Sequence of chain 1.D:
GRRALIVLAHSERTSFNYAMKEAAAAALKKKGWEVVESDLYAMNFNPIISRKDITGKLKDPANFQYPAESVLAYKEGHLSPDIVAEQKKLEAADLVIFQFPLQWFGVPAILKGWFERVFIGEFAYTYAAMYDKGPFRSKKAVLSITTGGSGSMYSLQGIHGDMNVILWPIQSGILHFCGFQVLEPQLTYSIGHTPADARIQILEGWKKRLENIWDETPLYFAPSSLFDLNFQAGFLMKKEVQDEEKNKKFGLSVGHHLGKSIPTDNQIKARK

Binding-site contacts:
Ligand atom C2 contacts residue ILE160 of chain 1.D at 3.7 Å (hydrophobic).
Ligand atom O contacts residue HIS161 of chain 1.D at 3.1 Å (h-bond).
Ligand atom C7 contacts residue FAD1 of chain 1.T at 3.7 Å.
Ligand atom O1 contacts residue MET131 of chain 1.A at 3.3 Å.
Ligand atom C12 contacts residue PHE178 of chain 1.A at 3.7 Å (hydrophobic).
Ligand atom N3 contacts residue GLY149 of chain 1.D at 3.4 Å.
Ligand atom C4 contacts residue TYR128 of chain 1.A at 3.5 Å (hydrophobic).
Ligand atom O3 contacts residue GLY150 of chain 1.D at 3.5 Å (h-bond).
Ligand atom C5 contacts residue GLY150 of chain 1.D at 3.3 Å.
Ligand atom O2 contacts residue MET131 of chain 1.A at 3.4 Å (h-bond).
Ligand atom O1 contacts residue ILE160 of chain 1.D at 3.3 Å.
Ligand atom C2 contacts residue MET131 of chain 1.A at 3.5 Å (hydrophobic).
Ligand atom N1 contacts residue MET154 of chain 1.D at 3.0 Å (h-bond).
Ligand atom C6 contacts residue GLY149 of chain 1.D at 3.7 Å.
Ligand atom O2 contacts residue PHE236 of chain 1.A at 3.0 Å.
Ligand atom C13 contacts residue FAD1 of chain 1.T at 3.2 Å.
Ligand atom O3 contacts residue GLY149 of chain 1.D at 3.1 Å.
Ligand atom N1 contacts residue HIS161 of chain 1.D at 3.2 Å (h-bond).
Ligand atom C2 contacts residue HIS161 of chain 1.D at 3.7 Å.
Ligand atom O1 contacts residue PHE236 of chain 1.A at 3.0 Å.
Ligand atom C2 contacts residue MET154 of chain 1.D at 3.4 Å (hydrophobic).
Ligand atom C3 contacts residue PHE236 of chain 1.A at 3.0 Å (hydrophobic).
Ligand atom C3 contacts residue MET131 of chain 1.A at 3.0 Å (hydrophobic).
Ligand atom C11 contacts residue PHE178 of chain 1.A at 3.7 Å (hydrophobic).
Ligand atom O1 contacts residue LEU230 of chain 1.A at 3.4 Å.
Ligand atom C11 contacts residue FAD1 of chain 1.T at 3.4 Å.
Ligand atom N3 contacts residue FAD1 of chain 1.T at 3.4 Å (h-bond).
Ligand atom C12 contacts residue FAD1 of chain 1.T at 3.1 Å.
Ligand atom N2 contacts residue PHE236 of chain 1.A at 2.9 Å.
Ligand atom O2 contacts residue TYR128 of chain 1.A at 3.2 Å (h-bond).
Ligand atom C10 contacts residue FAD1 of chain 1.T at 3.7 Å.
Ligand atom C contacts residue TYR128 of chain 1.A at 3.4 Å (hydrophobic).
Ligand atom S contacts residue MET131 of chain 1.A at 3.4 Å (h-bond).
Ligand atom N contacts residue TYR128 of chain 1.A at 2.9 Å.
Ligand atom C1 contacts residue MET131 of chain 1.A at 3.2 Å (hydrophobic).
Ligand atom C1 contacts residue TYR128 of chain 1.A at 3.4 Å (hydrophobic).
Ligand atom C4 contacts residue GLY150 of chain 1.D at 3.7 Å.
Ligand atom C5 contacts residue GLY149 of chain 1.D at 3.4 Å.
Ligand atom N2 contacts residue MET131 of chain 1.A at 3.1 Å (h-bond).
Ligand atom S contacts residue TYR128 of chain 1.A at 3.4 Å.

Sequence of chain 1.A:
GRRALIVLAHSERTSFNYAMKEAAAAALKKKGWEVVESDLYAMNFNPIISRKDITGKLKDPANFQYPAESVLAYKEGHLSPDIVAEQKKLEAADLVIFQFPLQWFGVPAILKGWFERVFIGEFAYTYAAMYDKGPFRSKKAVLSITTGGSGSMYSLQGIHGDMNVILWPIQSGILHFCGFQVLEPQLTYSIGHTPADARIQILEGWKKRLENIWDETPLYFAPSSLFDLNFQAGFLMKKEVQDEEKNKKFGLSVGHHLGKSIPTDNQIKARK

A small-molecule ligand and the protein it binds are described below.
Small molecule (SMILES): Cc1onc(-c2ccccc2)c1C(=O)Nc1ncc([N+](=O)[O-])s1